Binding-site contacts:
Ligand atom N1 contacts residue ALA177 of chain 1.B at 4.5 Å.
Ligand atom N1 contacts residue VAL176 of chain 1.B at 3.7 Å.
Ligand atom N9 contacts residue LEU165 of chain 1.D at 4.2 Å.
Ligand atom N6 contacts residue VAL176 of chain 1.B at 2.7 Å (h-bond).
Ligand atom N6 contacts residue ILE166 of chain 1.B at 3.6 Å.
Ligand atom N3 contacts residue LEU165 of chain 1.D at 3.9 Å.
Ligand atom N9 contacts residue VAL180 of chain 1.D at 4.4 Å.
Ligand atom C5 contacts residue THR167 of chain 1.B at 3.4 Å.
Ligand atom C2 contacts residue SER178 of chain 1.B at 3.2 Å.
Ligand atom C6 contacts residue LEU165 of chain 1.B at 4.0 Å (hydrophobic).
Ligand atom N6 contacts residue ALA177 of chain 1.B at 4.2 Å.
Ligand atom N3 contacts residue ILE189 of chain 1.B at 4.0 Å.
Ligand atom C6 contacts residue VAL176 of chain 1.B at 3.3 Å (hydrophobic).
Ligand atom C2 contacts residue ADE1 of chain 1.T at 3.2 Å.
Ligand atom C2 contacts residue ILE189 of chain 1.B at 4.0 Å (hydrophobic).
Ligand atom N1 contacts residue SER178 of chain 1.B at 3.2 Å (h-bond).
Ligand atom C6 contacts residue SER178 of chain 1.B at 4.5 Å.
Ligand atom C6 contacts residue THR167 of chain 1.B at 3.4 Å.
Ligand atom C2 contacts residue SER178 of chain 1.D at 4.3 Å.
Ligand atom N6 contacts residue LEU165 of chain 1.B at 3.6 Å.
Ligand atom C5 contacts residue VAL176 of chain 1.B at 3.5 Å (hydrophobic).
Ligand atom N3 contacts residue ADE1 of chain 1.T at 3.2 Å.
Ligand atom C2 contacts residue VAL176 of chain 1.B at 4.1 Å (hydrophobic).
Ligand atom C4 contacts residue ADE1 of chain 1.T at 4.5 Å.
Ligand atom C4 contacts residue LEU165 of chain 1.D at 4.1 Å (hydrophobic).
Ligand atom C8 contacts residue THR167 of chain 1.B at 4.0 Å.
Ligand atom C4 contacts residue VAL176 of chain 1.B at 4.0 Å (hydrophobic).
Ligand atom N7 contacts residue VAL176 of chain 1.B at 3.8 Å.
Ligand atom C4 contacts residue SER178 of chain 1.D at 4.1 Å.
Ligand atom C8 contacts residue LEU244 of chain 1.B at 4.2 Å (hydrophobic).
Ligand atom N3 contacts residue VAL176 of chain 1.B at 4.3 Å.
Ligand atom N6 contacts residue THR167 of chain 1.B at 2.6 Å (h-bond).
Ligand atom N1 contacts residue ADE1 of chain 1.T at 4.1 Å.
Ligand atom N7 contacts residue THR167 of chain 1.B at 2.8 Å (h-bond).
Ligand atom C2 contacts residue LEU165 of chain 1.B at 3.8 Å (hydrophobic).
Ligand atom N1 contacts residue LEU165 of chain 1.B at 3.6 Å.
Ligand atom N3 contacts residue LEU165 of chain 1.B at 4.4 Å.
Ligand atom N9 contacts residue SER178 of chain 1.D at 4.0 Å.
Ligand atom N3 contacts residue SER178 of chain 1.D at 3.3 Å (h-bond).
Ligand atom N7 contacts residue LEU244 of chain 1.B at 4.2 Å.

The protein below binds the small molecule below.
Small molecule (SMILES): Nc1ncnc2[nH]cnc12

Sequence of chain 1.B:
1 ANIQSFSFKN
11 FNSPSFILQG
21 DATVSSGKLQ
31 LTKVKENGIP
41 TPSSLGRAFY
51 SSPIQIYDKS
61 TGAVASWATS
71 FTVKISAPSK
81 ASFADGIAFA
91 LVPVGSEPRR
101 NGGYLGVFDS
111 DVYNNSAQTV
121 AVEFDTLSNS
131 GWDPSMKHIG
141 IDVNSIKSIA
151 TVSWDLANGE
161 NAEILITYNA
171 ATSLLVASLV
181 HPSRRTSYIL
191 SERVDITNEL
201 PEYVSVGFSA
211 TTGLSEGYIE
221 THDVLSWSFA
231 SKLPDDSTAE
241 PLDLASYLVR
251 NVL

Sequence of chain 1.D:
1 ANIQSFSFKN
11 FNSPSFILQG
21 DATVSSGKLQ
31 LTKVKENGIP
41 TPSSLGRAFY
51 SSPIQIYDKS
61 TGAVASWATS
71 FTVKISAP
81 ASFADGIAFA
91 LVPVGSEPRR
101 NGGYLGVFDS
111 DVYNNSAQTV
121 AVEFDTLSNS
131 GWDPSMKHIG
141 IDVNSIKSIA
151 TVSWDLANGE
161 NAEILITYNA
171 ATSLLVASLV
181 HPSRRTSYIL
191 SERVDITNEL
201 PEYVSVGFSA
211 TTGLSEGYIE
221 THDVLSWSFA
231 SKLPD